Binding-site contacts:
Ligand atom C5 contacts residue ASN390 of chain 1.A at 3.5 Å.
Ligand atom O6 contacts residue SER393 of chain 1.A at 4.3 Å.
Ligand atom C8 contacts residue GLU391 of chain 1.A at 3.4 Å.
Ligand atom O5 contacts residue SER393 of chain 1.A at 3.2 Å (h-bond).
Ligand atom C6 contacts residue LEU395 of chain 1.A at 4.0 Å (hydrophobic).
Ligand atom C3 contacts residue ASN390 of chain 1.A at 3.8 Å.
Ligand atom C4 contacts residue ASN390 of chain 1.A at 4.2 Å.
Ligand atom O7 contacts residue SER28 of chain 1.C at 3.8 Å.
Ligand atom O7 contacts residue ARG423 of chain 1.A at 3.4 Å (salt-bridge).
Ligand atom C7 contacts residue ARG423 of chain 1.A at 3.9 Å.
Ligand atom C2 contacts residue ASN390 of chain 1.A at 2.5 Å.
Ligand atom N2 contacts residue GLU391 of chain 1.A at 4.1 Å.
Ligand atom O7 contacts residue GLU391 of chain 1.A at 3.9 Å.
Ligand atom N2 contacts residue ASN390 of chain 1.A at 3.1 Å (h-bond).
Ligand atom O6 contacts residue LEU395 of chain 1.A at 3.3 Å.
Ligand atom O7 contacts residue ASN390 of chain 1.A at 2.8 Å (h-bond).
Ligand atom C7 contacts residue GLU391 of chain 1.A at 3.6 Å.
Ligand atom C7 contacts residue ASN390 of chain 1.A at 3.2 Å.
Ligand atom O5 contacts residue LEU395 of chain 1.A at 3.9 Å.
Ligand atom C6 contacts residue SER393 of chain 1.A at 3.6 Å.
Ligand atom O5 contacts residue ASN390 of chain 1.A at 2.2 Å (h-bond).
Ligand atom C1 contacts residue THR392 of chain 1.A at 4.5 Å.
Ligand atom C1 contacts residue ASN390 of chain 1.A at 1.4 Å.
Ligand atom C2 contacts residue ARG423 of chain 1.A at 4.4 Å.
Ligand atom N2 contacts residue ARG423 of chain 1.A at 4.3 Å.
Ligand atom C5 contacts residue SER393 of chain 1.A at 3.8 Å.
Ligand atom C1 contacts residue SER393 of chain 1.A at 4.0 Å.

Sequence of chain 1.A:
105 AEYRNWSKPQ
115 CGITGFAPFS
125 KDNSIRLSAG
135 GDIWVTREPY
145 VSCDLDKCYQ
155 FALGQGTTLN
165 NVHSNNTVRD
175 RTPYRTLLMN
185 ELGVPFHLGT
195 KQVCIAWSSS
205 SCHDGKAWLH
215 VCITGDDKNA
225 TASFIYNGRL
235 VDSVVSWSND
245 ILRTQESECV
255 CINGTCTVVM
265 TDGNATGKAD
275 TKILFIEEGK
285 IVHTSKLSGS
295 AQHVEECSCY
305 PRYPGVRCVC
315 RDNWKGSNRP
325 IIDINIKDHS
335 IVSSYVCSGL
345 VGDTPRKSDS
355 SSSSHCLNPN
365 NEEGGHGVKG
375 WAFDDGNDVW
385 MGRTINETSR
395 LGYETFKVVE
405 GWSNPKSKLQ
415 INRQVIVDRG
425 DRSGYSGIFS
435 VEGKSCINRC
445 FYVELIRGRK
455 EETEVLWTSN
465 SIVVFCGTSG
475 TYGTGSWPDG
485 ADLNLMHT

Sequence of chain 1.C:
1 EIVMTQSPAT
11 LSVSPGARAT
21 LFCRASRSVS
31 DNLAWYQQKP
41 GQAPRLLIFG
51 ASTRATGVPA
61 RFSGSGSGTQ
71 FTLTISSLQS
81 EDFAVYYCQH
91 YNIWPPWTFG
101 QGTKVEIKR

The protein below binds the small molecule below.
Small molecule (SMILES): CC(=O)N[C@H]1[C@H](O[C@H]2[C@H](O)[C@@H](NC(C)=O)CO[C@@H]2CO)O[C@H](CO)[C@@H](O)[C@@H]1O